Binding-site contacts:
Ligand atom CD1 contacts residue SER126 of chain 1.C at 3.6 Å.
Ligand atom C contacts residue SER128 of chain 1.C at 4.4 Å.
Ligand atom O contacts residue LEU127 of chain 1.C at 3.1 Å.
Ligand atom C contacts residue LEU127 of chain 1.C at 3.4 Å (hydrophobic).
Ligand atom CG contacts residue S0R1 of chain 1.U at 2.9 Å.
Ligand atom CA contacts residue S0R1 of chain 1.U at 2.4 Å.
Ligand atom CD2 contacts residue MET148 of chain 1.C at 4.5 Å (hydrophobic).
Ligand atom N contacts residue SER126 of chain 1.C at 3.1 Å (h-bond).
Ligand atom CG contacts residue SER126 of chain 1.C at 3.7 Å.
Ligand atom CB contacts residue S0R1 of chain 1.U at 3.2 Å.
Ligand atom CA contacts residue SER126 of chain 1.C at 3.8 Å.
Ligand atom OXT contacts residue LEU127 of chain 1.C at 3.5 Å.
Ligand atom O contacts residue SER126 of chain 1.C at 4.0 Å.
Ligand atom CA contacts residue LEU127 of chain 1.C at 4.3 Å (hydrophobic).
Ligand atom CD1 contacts residue PRO125 of chain 1.C at 4.2 Å (hydrophobic).
Ligand atom CD2 contacts residue PHE71 of chain 1.C at 4.2 Å (hydrophobic).
Ligand atom CB contacts residue SER126 of chain 1.C at 3.6 Å.
Ligand atom N contacts residue S0R1 of chain 1.U at 1.3 Å.
Ligand atom C contacts residue SER126 of chain 1.C at 4.4 Å.
Ligand atom CD2 contacts residue S0R1 of chain 1.U at 3.0 Å.
Ligand atom O contacts residue SER128 of chain 1.C at 3.3 Å (h-bond).
Ligand atom C contacts residue S0R1 of chain 1.U at 3.6 Å.
Ligand atom O contacts residue S0R1 of chain 1.U at 3.7 Å.
Ligand atom CB contacts residue LEU127 of chain 1.C at 4.0 Å (hydrophobic).
Ligand atom O contacts residue GLY129 of chain 1.C at 4.2 Å.
Ligand atom CD1 contacts residue S0R1 of chain 1.U at 4.2 Å.

Sequence of chain 1.C:
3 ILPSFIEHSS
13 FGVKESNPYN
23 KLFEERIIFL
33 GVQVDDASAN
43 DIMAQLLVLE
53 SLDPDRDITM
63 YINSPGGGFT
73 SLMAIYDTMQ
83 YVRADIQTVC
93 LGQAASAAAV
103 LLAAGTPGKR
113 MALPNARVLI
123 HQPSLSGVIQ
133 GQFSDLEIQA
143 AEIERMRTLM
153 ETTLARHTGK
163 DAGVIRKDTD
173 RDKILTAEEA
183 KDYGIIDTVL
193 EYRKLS

A small-molecule ligand and the protein it binds are described below.
Small molecule (SMILES): CC(C)C[C@H](N)C(=O)O